Binding-site contacts:
Ligand atom C7 contacts residue ASN110 of chain 1.D at 3.3 Å.
Ligand atom C8 contacts residue HIS4 of chain 1.D at 3.4 Å.
Ligand atom C2 contacts residue ASN110 of chain 1.D at 3.2 Å.
Ligand atom C1 contacts residue ASN110 of chain 1.D at 2.5 Å.
Ligand atom O5 contacts residue ASN110 of chain 1.D at 3.2 Å (h-bond).
Ligand atom N2 contacts residue ASN110 of chain 1.D at 3.4 Å (h-bond).
Ligand atom C8 contacts residue ASN110 of chain 1.D at 4.4 Å.
Ligand atom O7 contacts residue ASN110 of chain 1.D at 3.1 Å (h-bond).

Sequence of chain 1.D:
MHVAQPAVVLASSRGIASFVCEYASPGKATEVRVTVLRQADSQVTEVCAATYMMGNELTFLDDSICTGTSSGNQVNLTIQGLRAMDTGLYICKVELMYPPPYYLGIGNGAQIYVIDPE

The protein below binds the small molecule below.
Small molecule (SMILES): CC(=O)N[C@@H]1[C@@H](O)[C@H](O)[C@@H](CO)O[C@H]1O